A small-molecule ligand and the protein it binds are described below.
Small molecule (SMILES): NCC(=O)O

Binding-site contacts:
Ligand atom C contacts residue ASP271 of chain 1.A at 4.0 Å.
Ligand atom C contacts residue MN1 of chain 1.C at 3.0 Å.
Ligand atom C contacts residue ASP282 of chain 1.A at 4.0 Å.
Ligand atom O contacts residue PRO1 of chain 1.G at 2.2 Å (h-bond).
Ligand atom O contacts residue NA1 of chain 1.D at 3.1 Å (h-bond).
Ligand atom O contacts residue ASP282 of chain 1.A at 3.3 Å (salt-bridge).
Ligand atom N contacts residue ASP271 of chain 1.A at 3.7 Å.
Ligand atom CA contacts residue ASP271 of chain 1.A at 3.3 Å.
Ligand atom CA contacts residue NA1 of chain 1.D at 2.8 Å.
Ligand atom C contacts residue GLU407 of chain 1.A at 3.9 Å.
Ligand atom O contacts residue MN1 of chain 1.C at 2.4 Å.
Ligand atom CA contacts residue PRO1 of chain 1.G at 2.5 Å (hydrophobic).
Ligand atom N contacts residue TYR236 of chain 1.A at 3.3 Å.
Ligand atom N contacts residue NA1 of chain 1.D at 3.2 Å (h-bond).
Ligand atom N contacts residue PRO1 of chain 1.G at 3.8 Å.
Ligand atom O contacts residue GLU407 of chain 1.A at 3.6 Å (salt-bridge).
Ligand atom N contacts residue VAL371 of chain 1.A at 4.2 Å.
Ligand atom O contacts residue HIS372 of chain 1.A at 2.8 Å (h-bond).
Ligand atom N contacts residue MN1 of chain 1.C at 3.7 Å.
Ligand atom CA contacts residue MN1 of chain 1.C at 3.8 Å.
Ligand atom C contacts residue NA1 of chain 1.D at 2.7 Å.
Ligand atom N contacts residue ASP282 of chain 1.A at 3.3 Å (salt-bridge).
Ligand atom N contacts residue HIS372 of chain 1.A at 4.4 Å.
Ligand atom CA contacts residue ILE239 of chain 1.A at 4.0 Å (hydrophobic).
Ligand atom C contacts residue PRO1 of chain 1.G at 1.4 Å (hydrophobic).
Ligand atom C contacts residue HIS250 of chain 1.A at 4.2 Å.
Ligand atom CA contacts residue TYR236 of chain 1.A at 4.3 Å (hydrophobic).
Ligand atom O contacts residue HIS365 of chain 1.A at 3.1 Å (h-bond).
Ligand atom C contacts residue HIS365 of chain 1.A at 4.3 Å.
Ligand atom CA contacts residue HIS250 of chain 1.A at 4.2 Å.
Ligand atom CA contacts residue HIS372 of chain 1.A at 4.4 Å.
Ligand atom CA contacts residue ASP282 of chain 1.A at 4.2 Å.
Ligand atom C contacts residue HIS372 of chain 1.A at 3.6 Å.

Sequence of chain 1.A:
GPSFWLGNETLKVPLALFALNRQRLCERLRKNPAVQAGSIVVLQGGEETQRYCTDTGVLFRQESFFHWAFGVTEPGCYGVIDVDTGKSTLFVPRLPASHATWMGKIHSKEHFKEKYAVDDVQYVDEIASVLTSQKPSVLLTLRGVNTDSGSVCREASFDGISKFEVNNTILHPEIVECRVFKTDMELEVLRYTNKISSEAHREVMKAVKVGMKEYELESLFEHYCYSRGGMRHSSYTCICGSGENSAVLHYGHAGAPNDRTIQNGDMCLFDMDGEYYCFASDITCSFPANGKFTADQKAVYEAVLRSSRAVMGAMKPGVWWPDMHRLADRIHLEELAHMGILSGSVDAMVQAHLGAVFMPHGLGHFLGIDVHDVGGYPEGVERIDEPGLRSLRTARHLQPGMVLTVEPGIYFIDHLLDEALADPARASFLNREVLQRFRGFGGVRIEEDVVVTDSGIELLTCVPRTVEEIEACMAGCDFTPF